This protein binds this small molecule.
Small molecule (SMILES): Oc1ccc(Nc2nc(-c3ccc(Cl)cc3)cs2)cc1

Binding-site contacts:
Ligand atom S4 contacts residue PHE170 of chain 1.C at 3.6 Å.
Ligand atom O20 contacts residue ILE171 of chain 1.C at 3.8 Å.
Ligand atom C17 contacts residue THR193 of chain 1.C at 3.5 Å.
Ligand atom C8 contacts residue LEU265 of chain 1.C at 3.8 Å (hydrophobic).
Ligand atom C10 contacts residue PHE300 of chain 1.C at 3.8 Å (hydrophobic).
Ligand atom C14 contacts residue LEU265 of chain 1.C at 3.9 Å (hydrophobic).
Ligand atom O20 contacts residue ASP175 of chain 1.C at 2.7 Å (salt-bridge).
Ligand atom C2 contacts residue THR193 of chain 1.C at 4.0 Å.
Ligand atom O20 contacts residue PHE189 of chain 1.C at 3.8 Å.
Ligand atom C8 contacts residue MET303 of chain 1.C at 3.6 Å (hydrophobic).
Ligand atom N6 contacts residue PHE300 of chain 1.C at 3.2 Å.
Ligand atom C3 contacts residue MET303 of chain 1.C at 3.7 Å (hydrophobic).
Ligand atom C16 contacts residue MET269 of chain 1.C at 3.6 Å (hydrophobic).
Ligand atom N1 contacts residue PHE300 of chain 1.C at 3.6 Å.
Ligand atom S4 contacts residue PHE300 of chain 1.C at 3.0 Å.
Ligand atom C17 contacts residue VAL174 of chain 1.C at 3.6 Å (hydrophobic).
Ligand atom C10 contacts residue ILE171 of chain 1.C at 4.0 Å (hydrophobic).
Ligand atom S4 contacts residue THR193 of chain 1.C at 3.7 Å.
Ligand atom C19 contacts residue MET269 of chain 1.C at 3.6 Å (hydrophobic).
Ligand atom C16 contacts residue PHE300 of chain 1.C at 3.8 Å (hydrophobic).
Ligand atom N6 contacts residue PHE170 of chain 1.C at 3.5 Å.
Ligand atom C17 contacts residue ILE171 of chain 1.C at 3.9 Å (hydrophobic).
Ligand atom C7 contacts residue MET303 of chain 1.C at 3.7 Å (hydrophobic).
Ligand atom C18 contacts residue VAL174 of chain 1.C at 3.7 Å (hydrophobic).
Ligand atom C3 contacts residue PHE300 of chain 1.C at 4.0 Å (hydrophobic).
Ligand atom C8 contacts residue ILE171 of chain 1.C at 3.9 Å (hydrophobic).
Ligand atom N1 contacts residue MET303 of chain 1.C at 3.6 Å.
Ligand atom N6 contacts residue THR193 of chain 1.C at 2.9 Å (h-bond).
Ligand atom C18 contacts residue ILE171 of chain 1.C at 3.5 Å (hydrophobic).
Ligand atom C2 contacts residue PHE300 of chain 1.C at 3.1 Å (hydrophobic).
Ligand atom N1 contacts residue ILE171 of chain 1.C at 4.0 Å.
Ligand atom CL contacts residue PHE285 of chain 1.C at 3.1 Å.
Ligand atom C5 contacts residue PHE300 of chain 1.C at 3.7 Å (hydrophobic).
Ligand atom C10 contacts residue THR193 of chain 1.C at 3.4 Å.
Ligand atom C12 contacts residue ILE171 of chain 1.C at 3.5 Å (hydrophobic).
Ligand atom C14 contacts residue MET303 of chain 1.C at 3.6 Å (hydrophobic).
Ligand atom CL contacts residue HIS308 of chain 1.C at 3.8 Å.
Ligand atom C18 contacts residue ASP175 of chain 1.C at 3.3 Å.
Ligand atom C2 contacts residue PHE170 of chain 1.C at 3.7 Å (hydrophobic).
Ligand atom C12 contacts residue ASP175 of chain 1.C at 3.4 Å.

Sequence of chain 1.C:
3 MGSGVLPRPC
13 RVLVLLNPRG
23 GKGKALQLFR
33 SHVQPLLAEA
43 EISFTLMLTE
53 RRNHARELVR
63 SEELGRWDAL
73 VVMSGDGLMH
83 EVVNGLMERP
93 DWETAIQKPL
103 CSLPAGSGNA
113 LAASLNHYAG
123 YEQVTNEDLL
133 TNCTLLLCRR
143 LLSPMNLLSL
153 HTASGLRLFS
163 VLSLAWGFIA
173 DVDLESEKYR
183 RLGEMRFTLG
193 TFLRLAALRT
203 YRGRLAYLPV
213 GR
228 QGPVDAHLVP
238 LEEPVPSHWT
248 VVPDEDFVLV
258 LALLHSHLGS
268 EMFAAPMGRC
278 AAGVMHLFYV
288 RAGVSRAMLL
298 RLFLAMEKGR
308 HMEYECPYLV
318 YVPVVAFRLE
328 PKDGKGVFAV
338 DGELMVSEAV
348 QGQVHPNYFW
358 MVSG